Sequence of chain 1.A:
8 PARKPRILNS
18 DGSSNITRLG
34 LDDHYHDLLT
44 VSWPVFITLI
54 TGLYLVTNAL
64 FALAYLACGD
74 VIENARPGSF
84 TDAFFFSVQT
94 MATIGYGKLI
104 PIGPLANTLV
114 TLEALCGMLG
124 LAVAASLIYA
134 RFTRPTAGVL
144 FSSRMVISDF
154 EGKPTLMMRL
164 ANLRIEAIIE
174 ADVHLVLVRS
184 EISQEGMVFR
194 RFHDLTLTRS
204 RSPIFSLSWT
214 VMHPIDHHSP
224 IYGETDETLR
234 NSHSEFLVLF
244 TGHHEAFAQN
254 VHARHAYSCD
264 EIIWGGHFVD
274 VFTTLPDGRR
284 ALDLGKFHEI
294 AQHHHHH

The small molecule below binds the protein below.
Small molecule (SMILES): C[N+](C)(C)CCOP(=O)(O)O

Binding-site contacts:
Ligand atom C1 contacts residue ILE207 of chain 2.A at 3.4 Å (hydrophobic).
Ligand atom P1 contacts residue SER211 of chain 2.A at 4.2 Å.
Ligand atom N1 contacts residue TRP212 of chain 2.A at 4.1 Å.
Ligand atom O2 contacts residue SER211 of chain 2.A at 3.7 Å.
Ligand atom O1 contacts residue LEU210 of chain 2.A at 3.7 Å.
Ligand atom O2 contacts residue PHE208 of chain 2.A at 3.8 Å.
Ligand atom C4 contacts residue TRP212 of chain 2.A at 3.3 Å (hydrophobic).
Ligand atom C3 contacts residue SER211 of chain 2.A at 3.1 Å.
Ligand atom C5 contacts residue SER205 of chain 2.A at 4.5 Å.
Ligand atom C4 contacts residue SER205 of chain 2.A at 3.0 Å.
Ligand atom O3 contacts residue PHE195 of chain 1.A at 3.5 Å.
Ligand atom O2 contacts residue ILE207 of chain 2.A at 4.0 Å.
Ligand atom P1 contacts residue LEU210 of chain 2.A at 4.0 Å.
Ligand atom O2 contacts residue SER209 of chain 2.A at 4.4 Å.
Ligand atom N1 contacts residue PHE195 of chain 1.A at 4.5 Å.
Ligand atom C5 contacts residue PHE195 of chain 1.A at 4.0 Å (hydrophobic).
Ligand atom O4 contacts residue SER209 of chain 2.A at 2.5 Å (h-bond).
Ligand atom N1 contacts residue SER211 of chain 2.A at 4.4 Å.
Ligand atom O4 contacts residue SER211 of chain 2.A at 4.2 Å.
Ligand atom C1 contacts residue PHE195 of chain 1.A at 3.6 Å (hydrophobic).
Ligand atom O4 contacts residue PHE208 of chain 2.A at 3.5 Å.
Ligand atom C1 contacts residue PHE208 of chain 2.A at 4.5 Å (hydrophobic).
Ligand atom C2 contacts residue PHE195 of chain 1.A at 3.4 Å (hydrophobic).
Ligand atom O1 contacts residue SER211 of chain 2.A at 3.5 Å (h-bond).
Ligand atom P1 contacts residue SER209 of chain 2.A at 4.0 Å.
Ligand atom N1 contacts residue SER205 of chain 2.A at 4.0 Å.
Ligand atom C5 contacts residue ARG202 of chain 2.A at 3.6 Å.
Ligand atom O3 contacts residue SER209 of chain 2.A at 4.4 Å.
Ligand atom C1 contacts residue SER205 of chain 2.A at 3.9 Å.
Ligand atom C3 contacts residue TRP212 of chain 2.A at 3.5 Å (hydrophobic).
Ligand atom C2 contacts residue SER205 of chain 2.A at 4.2 Å.
Ligand atom O4 contacts residue LEU210 of chain 2.A at 2.5 Å (h-bond).
Ligand atom C5 contacts residue TRP212 of chain 2.A at 4.3 Å (hydrophobic).

Sequence of chain 2.A:
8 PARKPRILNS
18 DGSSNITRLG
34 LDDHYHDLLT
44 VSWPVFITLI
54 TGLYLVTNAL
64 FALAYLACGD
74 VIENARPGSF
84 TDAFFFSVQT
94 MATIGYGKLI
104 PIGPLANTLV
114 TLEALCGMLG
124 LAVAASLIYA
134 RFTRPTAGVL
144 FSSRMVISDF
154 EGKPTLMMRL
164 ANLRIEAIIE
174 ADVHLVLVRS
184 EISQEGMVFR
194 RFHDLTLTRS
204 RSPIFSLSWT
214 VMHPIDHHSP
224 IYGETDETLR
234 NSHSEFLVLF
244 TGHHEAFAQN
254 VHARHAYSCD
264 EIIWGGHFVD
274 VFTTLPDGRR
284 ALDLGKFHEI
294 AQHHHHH